Sequence of chain 1.A:
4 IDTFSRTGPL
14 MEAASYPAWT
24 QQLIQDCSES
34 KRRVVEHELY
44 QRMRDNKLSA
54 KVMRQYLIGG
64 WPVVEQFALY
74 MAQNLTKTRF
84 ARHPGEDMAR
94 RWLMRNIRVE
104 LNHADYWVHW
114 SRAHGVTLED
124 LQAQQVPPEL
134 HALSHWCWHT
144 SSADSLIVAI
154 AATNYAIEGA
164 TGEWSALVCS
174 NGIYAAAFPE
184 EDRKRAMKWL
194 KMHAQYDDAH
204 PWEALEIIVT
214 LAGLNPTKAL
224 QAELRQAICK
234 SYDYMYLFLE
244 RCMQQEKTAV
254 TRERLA

Binding-site contacts:
Ligand atom O1 contacts residue FE1 of chain 1.C at 1.9 Å.
Ligand atom O contacts residue TRP192 of chain 1.A at 2.9 Å (h-bond).
Ligand atom C12 contacts residue TYR59 of chain 1.A at 4.1 Å (hydrophobic).
Ligand atom O8 contacts residue FE1 of chain 1.C at 2.3 Å.
Ligand atom C10 contacts residue TYR59 of chain 1.A at 4.0 Å (hydrophobic).
Ligand atom C6 contacts residue THR164 of chain 1.A at 3.6 Å.
Ligand atom C11 contacts residue TYR59 of chain 1.A at 4.0 Å (hydrophobic).
Ligand atom C8 contacts residue TRP167 of chain 1.A at 4.1 Å (hydrophobic).
Ligand atom O8 contacts residue PER1 of chain 1.E at 2.4 Å (h-bond).
Ligand atom C4 contacts residue TRP192 of chain 1.A at 3.9 Å (hydrophobic).
Ligand atom C11 contacts residue TYR43 of chain 1.A at 4.0 Å (hydrophobic).
Ligand atom C1 contacts residue FE1 of chain 1.C at 2.9 Å.
Ligand atom O1 contacts residue HIS106 of chain 1.A at 3.1 Å.
Ligand atom C12 contacts residue PHE241 of chain 1.A at 3.7 Å (hydrophobic).
Ligand atom C3 contacts residue PER1 of chain 1.E at 3.8 Å.
Ligand atom C3 contacts residue GLU103 of chain 1.A at 3.9 Å.
Ligand atom C3 contacts residue FE1 of chain 1.C at 3.3 Å.
Ligand atom O8 contacts residue GLU161 of chain 1.A at 2.5 Å (salt-bridge).
Ligand atom C4 contacts residue GLU161 of chain 1.A at 3.6 Å.
Ligand atom C2 contacts residue PHE70 of chain 1.A at 3.6 Å (hydrophobic).
Ligand atom C3 contacts residue PHE70 of chain 1.A at 3.7 Å (hydrophobic).
Ligand atom C1 contacts residue GLU103 of chain 1.A at 3.6 Å.
Ligand atom C12 contacts residue TYR43 of chain 1.A at 3.7 Å (hydrophobic).
Ligand atom C1 contacts residue TRP192 of chain 1.A at 3.5 Å (hydrophobic).
Ligand atom C9 contacts residue LEU136 of chain 1.A at 4.0 Å (hydrophobic).
Ligand atom C11 contacts residue MET238 of chain 1.A at 3.9 Å (hydrophobic).
Ligand atom O8 contacts residue PHE70 of chain 1.A at 4.1 Å.
Ligand atom C1 contacts residue HIS196 of chain 1.A at 3.8 Å.
Ligand atom O1 contacts residue HIS196 of chain 1.A at 3.0 Å (h-bond).
Ligand atom O1 contacts residue TRP192 of chain 1.A at 3.4 Å (h-bond).
Ligand atom C2 contacts residue GLU103 of chain 1.A at 3.4 Å.
Ligand atom C7 contacts residue VAL66 of chain 1.A at 3.8 Å (hydrophobic).
Ligand atom O contacts residue VAL67 of chain 1.A at 3.1 Å.
Ligand atom C2 contacts residue FE1 of chain 1.C at 3.3 Å.
Ligand atom O1 contacts residue GLU103 of chain 1.A at 3.0 Å (salt-bridge).
Ligand atom O8 contacts residue GLU103 of chain 1.A at 3.2 Å (salt-bridge).
Ligand atom O8 contacts residue HIS196 of chain 1.A at 3.2 Å (h-bond).
Ligand atom O contacts residue FE1 of chain 1.C at 4.0 Å.
Ligand atom C1 contacts residue HIS106 of chain 1.A at 4.0 Å.
Ligand atom C3 contacts residue GLU161 of chain 1.A at 3.2 Å.

The protein below binds the small molecule below.
Small molecule (SMILES): CCCCCCCCC[C@@H](O)CC(=O)O